Sequence of chain 1.B:
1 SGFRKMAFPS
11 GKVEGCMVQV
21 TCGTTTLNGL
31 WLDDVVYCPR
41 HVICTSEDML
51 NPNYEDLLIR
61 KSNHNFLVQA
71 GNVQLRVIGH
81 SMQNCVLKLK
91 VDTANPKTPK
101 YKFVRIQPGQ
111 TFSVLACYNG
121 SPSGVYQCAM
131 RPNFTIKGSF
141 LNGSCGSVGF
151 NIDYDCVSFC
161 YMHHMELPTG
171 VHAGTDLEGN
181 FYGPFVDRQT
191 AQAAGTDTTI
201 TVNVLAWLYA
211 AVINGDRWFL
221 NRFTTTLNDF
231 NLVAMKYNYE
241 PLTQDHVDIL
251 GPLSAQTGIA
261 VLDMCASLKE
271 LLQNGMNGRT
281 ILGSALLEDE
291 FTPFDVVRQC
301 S

A protein and the small-molecule ligand that binds it are described below.
Small molecule (SMILES): FC(F)(F)c1ccc2[nH]c([C@H]3CCNC3)nc2c1

Binding-site contacts:
Ligand atom C17 contacts residue MET49 of chain 1.B at 3.6 Å (hydrophobic).
Ligand atom F03 contacts residue ASP187 of chain 1.B at 4.3 Å.
Ligand atom C06 contacts residue GLN189 of chain 1.B at 3.6 Å.
Ligand atom F03 contacts residue MET49 of chain 1.B at 4.3 Å.
Ligand atom F04 contacts residue ARG188 of chain 1.B at 3.3 Å.
Ligand atom F04 contacts residue MET165 of chain 1.B at 4.0 Å.
Ligand atom C10 contacts residue MET49 of chain 1.B at 4.0 Å (hydrophobic).
Ligand atom C02 contacts residue ARG188 of chain 1.B at 4.1 Å.
Ligand atom C02 contacts residue MET165 of chain 1.B at 4.0 Å (hydrophobic).
Ligand atom F01 contacts residue MET165 of chain 1.B at 3.1 Å.
Ligand atom C07 contacts residue GLN189 of chain 1.B at 3.8 Å.
Ligand atom C18 contacts residue MET49 of chain 1.B at 3.4 Å (hydrophobic).
Ligand atom F04 contacts residue MET49 of chain 1.B at 3.1 Å.
Ligand atom C08 contacts residue MET49 of chain 1.B at 3.9 Å (hydrophobic).
Ligand atom C02 contacts residue MET49 of chain 1.B at 3.7 Å (hydrophobic).
Ligand atom F03 contacts residue GLN189 of chain 1.B at 4.2 Å.
Ligand atom C11 contacts residue THR25 of chain 1.B at 3.9 Å.
Ligand atom C11 contacts residue CYS44 of chain 1.B at 4.3 Å (hydrophobic).
Ligand atom N14 contacts residue SER46 of chain 1.B at 3.9 Å.
Ligand atom F01 contacts residue HIS164 of chain 1.B at 3.1 Å.
Ligand atom N09 contacts residue MET49 of chain 1.B at 4.0 Å.
Ligand atom C13 contacts residue SER46 of chain 1.B at 3.0 Å.
Ligand atom C02 contacts residue HIS41 of chain 1.B at 4.3 Å.
Ligand atom C07 contacts residue MET49 of chain 1.B at 4.3 Å (hydrophobic).
Ligand atom C12 contacts residue SER46 of chain 1.B at 3.8 Å.
Ligand atom N16 contacts residue MET49 of chain 1.B at 3.9 Å.
Ligand atom C13 contacts residue THR45 of chain 1.B at 4.3 Å.
Ligand atom C06 contacts residue MET49 of chain 1.B at 3.8 Å (hydrophobic).
Ligand atom C17 contacts residue HIS41 of chain 1.B at 4.1 Å.
Ligand atom F03 contacts residue ARG188 of chain 1.B at 3.2 Å.
Ligand atom C18 contacts residue HIS41 of chain 1.B at 3.8 Å.
Ligand atom F01 contacts residue HIS41 of chain 1.B at 3.9 Å.
Ligand atom F04 contacts residue HIS41 of chain 1.B at 3.8 Å.
Ligand atom C15 contacts residue THR25 of chain 1.B at 3.9 Å.
Ligand atom F03 contacts residue MET165 of chain 1.B at 3.6 Å.
Ligand atom N16 contacts residue HIS41 of chain 1.B at 3.8 Å.
Ligand atom C12 contacts residue THR45 of chain 1.B at 3.8 Å.
Ligand atom F04 contacts residue ASP187 of chain 1.B at 3.2 Å.
Ligand atom C05 contacts residue MET49 of chain 1.B at 3.4 Å (hydrophobic).
Ligand atom C12 contacts residue CYS44 of chain 1.B at 3.7 Å (hydrophobic).